The small molecule below binds the protein below.
Small molecule (SMILES): Nc1ccn([C@@H]2O[C@H](COP(=O)(O)CP(=O)(O)OP(=O)(O)O)[C@@H](O)[C@H]2O)c(=O)n1

Binding-site contacts:
Ligand atom O5' contacts residue A2 of chain 1.R at 3.6 Å.
Ligand atom O2' contacts residue PRO706 of chain 1.M at 3.7 Å.
Ligand atom O2 contacts residue MET1238 of chain 1.M at 3.6 Å.
Ligand atom O2' contacts residue ASN737 of chain 1.M at 3.5 Å (h-bond).
Ligand atom O1A contacts residue LYS846 of chain 1.L at 4.0 Å.
Ligand atom C2 contacts residue MET1238 of chain 1.M at 3.8 Å (hydrophobic).
Ligand atom C4' contacts residue ARG704 of chain 1.M at 4.0 Å.
Ligand atom O2' contacts residue ARG704 of chain 1.M at 3.3 Å (salt-bridge).
Ligand atom C4 contacts residue A2 of chain 1.R at 3.4 Å.
Ligand atom C5 contacts residue A2 of chain 1.R at 3.9 Å.
Ligand atom O3' contacts residue GLN1235 of chain 1.M at 3.4 Å (h-bond).
Ligand atom O3G contacts residue THR1240 of chain 1.M at 4.0 Å.
Ligand atom O3B contacts residue MG1 of chain 1.FA at 3.8 Å.
Ligand atom PG contacts residue MG1 of chain 1.FA at 3.2 Å.
Ligand atom O2' contacts residue MET1238 of chain 1.M at 3.9 Å.
Ligand atom O3B contacts residue THR1240 of chain 1.M at 3.7 Å.
Ligand atom O2 contacts residue A2 of chain 1.R at 3.4 Å.
Ligand atom C2' contacts residue MET1238 of chain 1.M at 3.7 Å (hydrophobic).
Ligand atom C3' contacts residue ASN737 of chain 1.M at 3.9 Å.
Ligand atom O3G contacts residue ARG879 of chain 1.L at 3.5 Å (salt-bridge).
Ligand atom O1G contacts residue ARG879 of chain 1.L at 3.2 Å (salt-bridge).
Ligand atom PG contacts residue ARG879 of chain 1.L at 3.9 Å.
Ligand atom O3' contacts residue ASN737 of chain 1.M at 2.7 Å (h-bond).
Ligand atom O2B contacts residue MG1 of chain 1.FA at 2.4 Å.
Ligand atom O1B contacts residue MET1238 of chain 1.M at 3.7 Å.
Ligand atom N1 contacts residue A2 of chain 1.R at 3.9 Å.
Ligand atom PG contacts residue ARG557 of chain 1.L at 3.8 Å.
Ligand atom PB contacts residue MG1 of chain 1.FA at 3.6 Å.
Ligand atom O4' contacts residue ARG704 of chain 1.M at 3.6 Å.
Ligand atom O2' contacts residue GLN1235 of chain 1.M at 3.8 Å.
Ligand atom O2G contacts residue MG1 of chain 1.FA at 2.1 Å.
Ligand atom O1G contacts residue MG1 of chain 1.FA at 3.3 Å.
Ligand atom O2 contacts residue PRO706 of chain 1.M at 3.4 Å.
Ligand atom C1' contacts residue ARG704 of chain 1.M at 3.8 Å.
Ligand atom C2 contacts residue A2 of chain 1.R at 3.4 Å.
Ligand atom N4 contacts residue A2 of chain 1.R at 3.1 Å (h-bond).
Ligand atom N3 contacts residue A2 of chain 1.R at 3.2 Å (h-bond).
Ligand atom O3G contacts residue ARG557 of chain 1.L at 3.5 Å (salt-bridge).
Ligand atom O4' contacts residue A2 of chain 1.R at 3.4 Å.
Ligand atom O1G contacts residue ARG557 of chain 1.L at 3.1 Å (salt-bridge).

Sequence of chain 1.M:
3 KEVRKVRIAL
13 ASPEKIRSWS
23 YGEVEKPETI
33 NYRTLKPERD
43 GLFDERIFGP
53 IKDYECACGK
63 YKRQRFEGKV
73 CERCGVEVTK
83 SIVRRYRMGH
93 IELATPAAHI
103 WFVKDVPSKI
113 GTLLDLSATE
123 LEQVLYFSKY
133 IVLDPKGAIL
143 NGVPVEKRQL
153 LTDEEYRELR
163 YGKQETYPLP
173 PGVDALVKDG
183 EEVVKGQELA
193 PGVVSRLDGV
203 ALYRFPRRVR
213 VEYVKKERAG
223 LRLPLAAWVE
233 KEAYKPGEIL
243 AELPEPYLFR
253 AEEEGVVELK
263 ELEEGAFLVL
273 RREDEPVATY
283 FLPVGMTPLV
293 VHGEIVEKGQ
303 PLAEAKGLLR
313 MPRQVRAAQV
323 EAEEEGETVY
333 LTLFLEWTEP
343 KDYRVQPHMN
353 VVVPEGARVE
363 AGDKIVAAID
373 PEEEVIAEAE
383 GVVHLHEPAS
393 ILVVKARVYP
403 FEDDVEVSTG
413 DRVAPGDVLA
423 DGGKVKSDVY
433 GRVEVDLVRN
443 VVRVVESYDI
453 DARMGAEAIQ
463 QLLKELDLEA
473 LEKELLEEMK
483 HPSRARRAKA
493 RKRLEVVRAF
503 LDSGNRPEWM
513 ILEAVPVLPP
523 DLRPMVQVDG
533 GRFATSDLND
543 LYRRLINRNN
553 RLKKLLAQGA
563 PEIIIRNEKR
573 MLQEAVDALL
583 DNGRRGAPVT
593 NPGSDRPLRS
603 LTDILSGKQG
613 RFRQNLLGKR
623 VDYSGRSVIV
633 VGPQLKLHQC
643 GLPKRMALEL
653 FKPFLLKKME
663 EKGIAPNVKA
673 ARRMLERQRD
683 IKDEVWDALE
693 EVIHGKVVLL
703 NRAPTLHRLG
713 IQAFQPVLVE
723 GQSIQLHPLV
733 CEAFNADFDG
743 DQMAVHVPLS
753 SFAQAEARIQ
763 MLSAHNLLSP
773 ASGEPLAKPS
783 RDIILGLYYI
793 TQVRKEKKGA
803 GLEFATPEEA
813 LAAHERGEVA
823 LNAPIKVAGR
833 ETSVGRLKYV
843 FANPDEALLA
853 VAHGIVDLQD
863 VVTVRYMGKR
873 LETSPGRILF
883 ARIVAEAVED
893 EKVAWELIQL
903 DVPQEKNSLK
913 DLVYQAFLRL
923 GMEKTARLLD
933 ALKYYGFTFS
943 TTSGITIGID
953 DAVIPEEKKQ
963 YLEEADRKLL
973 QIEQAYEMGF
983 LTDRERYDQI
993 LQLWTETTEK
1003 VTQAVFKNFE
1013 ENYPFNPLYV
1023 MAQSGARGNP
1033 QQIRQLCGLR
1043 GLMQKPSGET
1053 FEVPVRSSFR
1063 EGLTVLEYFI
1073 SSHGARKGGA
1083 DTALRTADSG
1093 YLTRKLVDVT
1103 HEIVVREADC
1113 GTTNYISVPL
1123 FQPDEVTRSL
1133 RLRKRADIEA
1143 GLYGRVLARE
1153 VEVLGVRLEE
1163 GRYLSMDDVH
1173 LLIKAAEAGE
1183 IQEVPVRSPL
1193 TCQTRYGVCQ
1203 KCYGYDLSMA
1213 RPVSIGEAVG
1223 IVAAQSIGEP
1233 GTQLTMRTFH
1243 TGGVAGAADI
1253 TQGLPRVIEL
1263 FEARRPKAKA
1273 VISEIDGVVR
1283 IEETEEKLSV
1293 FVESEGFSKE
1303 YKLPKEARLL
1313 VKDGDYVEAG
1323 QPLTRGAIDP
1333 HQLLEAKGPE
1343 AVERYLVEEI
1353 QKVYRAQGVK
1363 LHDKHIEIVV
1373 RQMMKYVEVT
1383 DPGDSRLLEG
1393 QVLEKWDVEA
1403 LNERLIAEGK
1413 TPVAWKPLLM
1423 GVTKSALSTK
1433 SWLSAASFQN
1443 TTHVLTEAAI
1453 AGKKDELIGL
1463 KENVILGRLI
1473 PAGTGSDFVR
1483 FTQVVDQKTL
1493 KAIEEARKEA

Sequence of chain 1.L:
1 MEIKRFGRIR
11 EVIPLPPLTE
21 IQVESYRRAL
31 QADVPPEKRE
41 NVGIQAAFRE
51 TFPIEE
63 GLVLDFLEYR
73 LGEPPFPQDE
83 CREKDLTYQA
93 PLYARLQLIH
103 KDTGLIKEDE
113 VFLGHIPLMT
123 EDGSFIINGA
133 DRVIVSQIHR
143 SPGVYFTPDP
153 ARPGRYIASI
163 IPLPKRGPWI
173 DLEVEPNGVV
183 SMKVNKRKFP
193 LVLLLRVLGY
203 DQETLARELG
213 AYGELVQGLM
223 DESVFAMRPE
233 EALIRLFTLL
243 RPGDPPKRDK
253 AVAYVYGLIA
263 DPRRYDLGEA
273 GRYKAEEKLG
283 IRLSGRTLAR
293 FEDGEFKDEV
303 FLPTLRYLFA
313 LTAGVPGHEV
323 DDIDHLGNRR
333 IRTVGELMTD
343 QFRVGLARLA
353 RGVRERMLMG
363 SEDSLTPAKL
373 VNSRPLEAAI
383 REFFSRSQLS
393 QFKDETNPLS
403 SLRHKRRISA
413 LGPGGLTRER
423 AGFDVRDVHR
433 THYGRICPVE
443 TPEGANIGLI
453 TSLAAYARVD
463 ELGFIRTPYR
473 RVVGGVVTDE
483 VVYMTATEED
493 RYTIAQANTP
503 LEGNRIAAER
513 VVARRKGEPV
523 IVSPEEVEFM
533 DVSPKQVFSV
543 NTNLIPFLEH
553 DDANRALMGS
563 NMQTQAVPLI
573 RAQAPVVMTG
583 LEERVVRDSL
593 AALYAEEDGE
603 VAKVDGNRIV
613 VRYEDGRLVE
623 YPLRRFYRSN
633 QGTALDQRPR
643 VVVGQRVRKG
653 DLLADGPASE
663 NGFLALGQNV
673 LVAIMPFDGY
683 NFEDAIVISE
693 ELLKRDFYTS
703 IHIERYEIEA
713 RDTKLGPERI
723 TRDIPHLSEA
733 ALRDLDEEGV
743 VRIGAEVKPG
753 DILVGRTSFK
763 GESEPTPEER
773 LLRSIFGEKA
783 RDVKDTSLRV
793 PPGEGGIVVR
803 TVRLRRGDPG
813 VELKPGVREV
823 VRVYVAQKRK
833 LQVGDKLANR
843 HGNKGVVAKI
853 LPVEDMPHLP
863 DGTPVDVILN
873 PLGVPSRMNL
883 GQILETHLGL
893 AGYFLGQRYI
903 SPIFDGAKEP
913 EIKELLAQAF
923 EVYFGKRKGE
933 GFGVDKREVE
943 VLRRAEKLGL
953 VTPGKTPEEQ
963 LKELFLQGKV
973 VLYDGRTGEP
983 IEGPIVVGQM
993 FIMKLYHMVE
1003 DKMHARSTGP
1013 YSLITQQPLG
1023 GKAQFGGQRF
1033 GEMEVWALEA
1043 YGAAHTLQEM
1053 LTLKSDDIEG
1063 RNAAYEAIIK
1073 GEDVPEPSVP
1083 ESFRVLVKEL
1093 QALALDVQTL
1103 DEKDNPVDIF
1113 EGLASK